A small-molecule ligand and the protein it binds are described below.
Small molecule (SMILES): CN1C(=O)[C@@H](N2CCc3c(nn(Cc4ccccc4)c3Cl)C2=O)COc2cc(C#N)ccc21

Binding-site contacts:
Ligand atom C7 contacts residue ILE157 of chain 1.B at 3.7 Å (hydrophobic).
Ligand atom C5 contacts residue LEU160 of chain 1.B at 3.7 Å (hydrophobic).
Ligand atom O2 contacts residue MET95 of chain 1.B at 3.4 Å.
Ligand atom C23 contacts residue LYS48 of chain 1.B at 3.6 Å.
Ligand atom C24 contacts residue ILE157 of chain 1.B at 3.7 Å (hydrophobic).
Ligand atom C23 contacts residue MET95 of chain 1.B at 3.8 Å (hydrophobic).
Ligand atom C17 contacts residue ASP159 of chain 1.B at 3.7 Å.
Ligand atom C10 contacts residue LEU160 of chain 1.B at 3.7 Å (hydrophobic).
Ligand atom C1 contacts residue VAL34 of chain 1.B at 3.6 Å (hydrophobic).
Ligand atom C14 contacts residue LYS48 of chain 1.B at 3.7 Å.
Ligand atom C8 contacts residue MET95 of chain 1.B at 3.7 Å (hydrophobic).
Ligand atom C18 contacts residue MET95 of chain 1.B at 3.5 Å (hydrophobic).
Ligand atom C19 contacts residue PHE165 of chain 1.B at 3.7 Å (hydrophobic).
Ligand atom C3 contacts residue MET70 of chain 1.B at 3.8 Å (hydrophobic).
Ligand atom CL1 contacts residue MET70 of chain 1.B at 3.8 Å.
Ligand atom C5 contacts residue VAL34 of chain 1.B at 3.7 Å (hydrophobic).
Ligand atom C10 contacts residue VAL34 of chain 1.B at 3.8 Å (hydrophobic).
Ligand atom C23 contacts residue ILE46 of chain 1.B at 3.8 Å (hydrophobic).
Ligand atom N2 contacts residue ALA158 of chain 1.B at 3.6 Å.
Ligand atom N3 contacts residue VAL79 of chain 1.B at 3.5 Å (h-bond).
Ligand atom O1 contacts residue LEU160 of chain 1.B at 3.6 Å (h-bond).
Ligand atom C24 contacts residue VAL79 of chain 1.B at 3.3 Å (hydrophobic).
Ligand atom C4 contacts residue ASP159 of chain 1.B at 3.8 Å.
Ligand atom C9 contacts residue LEU160 of chain 1.B at 3.5 Å (hydrophobic).
Ligand atom C4 contacts residue LEU132 of chain 1.B at 3.8 Å (hydrophobic).
Ligand atom O1 contacts residue ASP159 of chain 1.B at 2.9 Å (salt-bridge).
Ligand atom C16 contacts residue VAL79 of chain 1.B at 3.5 Å (hydrophobic).
Ligand atom CL1 contacts residue VAL79 of chain 1.B at 3.4 Å.
Ligand atom O3 contacts residue LYS48 of chain 1.B at 3.8 Å.
Ligand atom C15 contacts residue ASP159 of chain 1.B at 3.8 Å.
Ligand atom O2 contacts residue LEU93 of chain 1.B at 3.7 Å.
Ligand atom N2 contacts residue ASP159 of chain 1.B at 3.2 Å (salt-bridge).
Ligand atom C21 contacts residue LEU162 of chain 1.B at 3.5 Å (hydrophobic).
Ligand atom C2 contacts residue SER164 of chain 1.B at 3.7 Å.
Ligand atom N4 contacts residue MET95 of chain 1.B at 3.5 Å (h-bond).
Ligand atom C23 contacts residue LEU93 of chain 1.B at 3.3 Å (hydrophobic).
Ligand atom C8 contacts residue ILE46 of chain 1.B at 3.8 Å (hydrophobic).
Ligand atom O1 contacts residue ALA158 of chain 1.B at 3.6 Å.
Ligand atom C24 contacts residue VAL78 of chain 1.B at 3.6 Å (hydrophobic).
Ligand atom C13 contacts residue LYS48 of chain 1.B at 3.7 Å.

Sequence of chain 1.B:
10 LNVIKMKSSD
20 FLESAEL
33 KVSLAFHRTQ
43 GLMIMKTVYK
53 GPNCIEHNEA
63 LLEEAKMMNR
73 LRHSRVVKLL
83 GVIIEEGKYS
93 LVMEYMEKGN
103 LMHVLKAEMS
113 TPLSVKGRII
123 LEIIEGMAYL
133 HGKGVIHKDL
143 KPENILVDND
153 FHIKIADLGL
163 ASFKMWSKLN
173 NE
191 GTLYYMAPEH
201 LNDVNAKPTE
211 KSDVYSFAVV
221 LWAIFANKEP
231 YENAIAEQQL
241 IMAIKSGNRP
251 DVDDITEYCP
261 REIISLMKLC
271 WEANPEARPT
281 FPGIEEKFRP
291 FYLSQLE